Sequence of chain 6.E:
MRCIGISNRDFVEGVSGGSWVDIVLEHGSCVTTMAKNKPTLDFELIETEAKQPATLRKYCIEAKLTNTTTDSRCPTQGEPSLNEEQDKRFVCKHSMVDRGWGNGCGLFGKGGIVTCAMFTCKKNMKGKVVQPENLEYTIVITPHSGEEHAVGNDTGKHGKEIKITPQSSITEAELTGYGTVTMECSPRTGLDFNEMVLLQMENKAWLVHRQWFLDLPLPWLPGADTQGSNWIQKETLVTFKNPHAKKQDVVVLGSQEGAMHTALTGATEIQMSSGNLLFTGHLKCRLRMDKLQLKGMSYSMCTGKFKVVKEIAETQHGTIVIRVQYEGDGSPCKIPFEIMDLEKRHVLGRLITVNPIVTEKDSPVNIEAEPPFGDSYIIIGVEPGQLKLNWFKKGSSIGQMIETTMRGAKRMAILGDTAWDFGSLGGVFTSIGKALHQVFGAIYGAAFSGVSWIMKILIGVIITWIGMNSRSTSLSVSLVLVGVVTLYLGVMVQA

Binding-site contacts:
Ligand atom C1 contacts residue ASN153 of chain 6.C at 1.4 Å.
Ligand atom C8 contacts residue TRP101 of chain 6.E at 4.4 Å (hydrophobic).
Ligand atom C8 contacts residue ASN153 of chain 6.C at 3.9 Å.
Ligand atom O7 contacts residue ASN153 of chain 6.C at 4.0 Å.
Ligand atom C7 contacts residue ASN153 of chain 6.C at 3.6 Å.
Ligand atom O3 contacts residue HIS149 of chain 6.C at 4.2 Å.
Ligand atom O6 contacts residue HIS149 of chain 6.C at 3.6 Å.
Ligand atom O7 contacts residue ASN103 of chain 6.E at 4.5 Å.
Ligand atom C3 contacts residue HIS149 of chain 6.C at 4.3 Å.
Ligand atom C5 contacts residue HIS158 of chain 6.C at 4.2 Å.
Ligand atom C6 contacts residue GLY156 of chain 6.C at 3.8 Å.
Ligand atom C5 contacts residue ASN153 of chain 6.C at 3.6 Å.
Ligand atom C1 contacts residue HIS149 of chain 6.C at 3.7 Å.
Ligand atom C5 contacts residue GLY156 of chain 6.C at 4.0 Å.
Ligand atom C1 contacts residue THR155 of chain 6.C at 3.7 Å.
Ligand atom C2 contacts residue ASN153 of chain 6.C at 2.6 Å.
Ligand atom C2 contacts residue HIS149 of chain 6.C at 3.6 Å.
Ligand atom C3 contacts residue ASN153 of chain 6.C at 3.9 Å.
Ligand atom O5 contacts residue HIS149 of chain 6.C at 3.8 Å.
Ligand atom C4 contacts residue HIS149 of chain 6.C at 3.7 Å.
Ligand atom O7 contacts residue TRP101 of chain 6.E at 3.4 Å (h-bond).
Ligand atom N2 contacts residue ASN153 of chain 6.C at 3.2 Å (h-bond).
Ligand atom O5 contacts residue HIS158 of chain 6.C at 3.2 Å.
Ligand atom C5 contacts residue HIS149 of chain 6.C at 3.6 Å.
Ligand atom C6 contacts residue HIS149 of chain 6.C at 4.1 Å.
Ligand atom O5 contacts residue GLY156 of chain 6.C at 3.9 Å.
Ligand atom O5 contacts residue ASN153 of chain 6.C at 2.2 Å (h-bond).
Ligand atom O5 contacts residue THR155 of chain 6.C at 3.8 Å.
Ligand atom C7 contacts residue GLY102 of chain 6.E at 4.0 Å.
Ligand atom O6 contacts residue HIS158 of chain 6.C at 3.4 Å.
Ligand atom C6 contacts residue HIS158 of chain 6.C at 3.9 Å.
Ligand atom C8 contacts residue HIS149 of chain 6.C at 3.5 Å.
Ligand atom C8 contacts residue ALA150 of chain 6.C at 4.5 Å (hydrophobic).
Ligand atom O7 contacts residue GLY102 of chain 6.E at 3.0 Å (h-bond).
Ligand atom C1 contacts residue HIS158 of chain 6.C at 4.1 Å.
Ligand atom C7 contacts residue TRP101 of chain 6.E at 4.3 Å (hydrophobic).
Ligand atom C4 contacts residue ASN153 of chain 6.C at 4.2 Å.

Sequence of chain 6.C:
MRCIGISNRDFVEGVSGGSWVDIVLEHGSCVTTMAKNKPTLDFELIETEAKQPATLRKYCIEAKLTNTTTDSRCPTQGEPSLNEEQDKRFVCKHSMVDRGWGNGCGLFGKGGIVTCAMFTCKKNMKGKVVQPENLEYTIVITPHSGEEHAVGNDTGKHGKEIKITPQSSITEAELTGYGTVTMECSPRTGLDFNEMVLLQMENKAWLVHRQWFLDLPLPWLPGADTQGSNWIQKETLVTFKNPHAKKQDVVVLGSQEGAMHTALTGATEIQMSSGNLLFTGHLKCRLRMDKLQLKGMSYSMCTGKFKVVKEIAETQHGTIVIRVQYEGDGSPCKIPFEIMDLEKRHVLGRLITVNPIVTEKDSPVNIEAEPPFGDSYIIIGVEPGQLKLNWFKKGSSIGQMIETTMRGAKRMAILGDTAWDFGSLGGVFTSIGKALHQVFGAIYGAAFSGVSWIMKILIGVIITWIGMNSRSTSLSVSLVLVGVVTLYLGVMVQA

This protein binds this small molecule.
Small molecule (SMILES): CC(=O)N[C@H]1[C@H](O[C@H]2[C@H](O)[C@@H](NC(C)=O)CO[C@@H]2CO)O[C@H](CO)[C@@H](O)[C@@H]1O